Binding-site contacts:
Ligand atom N4 contacts residue DG2 of chain 1.C at 3.1 Å (h-bond).
Ligand atom O3G contacts residue ASP190 of chain 1.F at 3.0 Å (salt-bridge).
Ligand atom C3' contacts residue TYR271 of chain 1.F at 3.2 Å (hydrophobic).
Ligand atom N4 contacts residue DC7 of chain 1.D at 3.3 Å (h-bond).
Ligand atom C4 contacts residue DG1 of chain 1.C at 3.5 Å.
Ligand atom O3G contacts residue GLY189 of chain 1.F at 3.1 Å.
Ligand atom O1G contacts residue SER188 of chain 1.F at 3.5 Å (h-bond).
Ligand atom O2G contacts residue SER180 of chain 1.F at 2.6 Å (h-bond).
Ligand atom N3 contacts residue DG2 of chain 1.C at 3.1 Å (h-bond).
Ligand atom O2G contacts residue SER188 of chain 1.F at 3.1 Å (h-bond).
Ligand atom O1A contacts residue ASP190 of chain 1.F at 2.9 Å (salt-bridge).
Ligand atom PA contacts residue ASP192 of chain 1.F at 3.2 Å.
Ligand atom PG contacts residue ASP190 of chain 1.F at 3.4 Å.
Ligand atom O5' contacts residue DC7 of chain 1.D at 3.6 Å (h-bond).
Ligand atom O4' contacts residue DC7 of chain 1.D at 3.3 Å.
Ligand atom PG contacts residue SER180 of chain 1.F at 3.1 Å.
Ligand atom C4 contacts residue DC7 of chain 1.D at 3.7 Å.
Ligand atom PA contacts residue ASP190 of chain 1.F at 3.1 Å.
Ligand atom O2B contacts residue SER180 of chain 1.F at 2.9 Å (h-bond).
Ligand atom C2' contacts residue TYR271 of chain 1.F at 3.5 Å (hydrophobic).
Ligand atom O1B contacts residue ARG183 of chain 1.F at 3.4 Å (salt-bridge).
Ligand atom O2A contacts residue ASP190 of chain 1.F at 2.5 Å (salt-bridge).
Ligand atom C2 contacts residue DG1 of chain 1.C at 3.6 Å.
Ligand atom PB contacts residue SER180 of chain 1.F at 3.6 Å.
Ligand atom C6 contacts residue ASP276 of chain 1.F at 3.6 Å.
Ligand atom O2A contacts residue ASP192 of chain 1.F at 3.3 Å (salt-bridge).
Ligand atom O2G contacts residue ARG149 of chain 1.F at 3.0 Å (salt-bridge).
Ligand atom O2G contacts residue GLY189 of chain 1.F at 2.4 Å (h-bond).
Ligand atom C4 contacts residue DG2 of chain 1.C at 3.4 Å.
Ligand atom O1G contacts residue SER180 of chain 1.F at 3.2 Å (h-bond).
Ligand atom O1A contacts residue ASP192 of chain 1.F at 2.5 Å (salt-bridge).
Ligand atom O1B contacts residue ASP276 of chain 1.F at 3.0 Å (salt-bridge).
Ligand atom N3 contacts residue DG1 of chain 1.C at 2.7 Å (h-bond).
Ligand atom O2 contacts residue DG1 of chain 1.C at 3.0 Å (h-bond).
Ligand atom N4 contacts residue DG1 of chain 1.C at 2.9 Å (h-bond).
Ligand atom O1G contacts residue ASP190 of chain 1.F at 2.5 Å (salt-bridge).
Ligand atom O1G contacts residue ASP192 of chain 1.F at 2.8 Å (salt-bridge).
Ligand atom O2A contacts residue ARG254 of chain 1.F at 2.8 Å (salt-bridge).
Ligand atom O3B contacts residue SER180 of chain 1.F at 3.2 Å (h-bond).
Ligand atom PG contacts residue GLY189 of chain 1.F at 3.4 Å.

A protein and the small-molecule ligand that binds it are described below.
Small molecule (SMILES): Nc1ccn([C@H]2CC[C@@H](CO[P](=O)(O)O[P](=O)(O)OP(=O)(O)O)O2)c(=O)n1

Sequence of chain 1.F:
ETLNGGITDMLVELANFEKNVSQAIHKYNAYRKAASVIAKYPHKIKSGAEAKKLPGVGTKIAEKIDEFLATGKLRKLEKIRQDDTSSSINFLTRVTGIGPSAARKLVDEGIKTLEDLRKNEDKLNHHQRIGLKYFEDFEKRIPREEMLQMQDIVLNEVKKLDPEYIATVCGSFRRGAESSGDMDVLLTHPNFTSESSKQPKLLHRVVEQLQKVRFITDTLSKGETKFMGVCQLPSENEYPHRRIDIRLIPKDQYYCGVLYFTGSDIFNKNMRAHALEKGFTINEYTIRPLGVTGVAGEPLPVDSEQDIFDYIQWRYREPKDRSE